A small-molecule ligand and the protein it binds are described below.
Small molecule (SMILES): CC(=O)N[C@H]1[C@H](O[C@H]2[C@H](O)[C@@H](NC(C)=O)CO[C@@H]2CO)O[C@H](CO)[C@@H](O[C@@H]2O[C@H](CO[C@H]3O[C@H](CO)[C@@H](O)[C@H](O)[C@@H]3O)[C@@H](O)[C@H](O[C@H]3O[C@H](CO)[C@@H](O)[C@H](O)[C@@H]3O)[C@@H]2O)[C@@H]1O

Binding-site contacts:
Ligand atom C1 contacts residue ASN157 of chain 1.B at 1.4 Å.
Ligand atom O6 contacts residue THR159 of chain 1.B at 4.2 Å.
Ligand atom O3 contacts residue VAL195 of chain 1.B at 4.2 Å.
Ligand atom C5 contacts residue THR159 of chain 1.B at 3.5 Å.
Ligand atom C1 contacts residue THR159 of chain 1.B at 3.2 Å.
Ligand atom C8 contacts residue ILE189 of chain 1.B at 4.2 Å (hydrophobic).
Ligand atom C3 contacts residue THR159 of chain 1.B at 4.4 Å.
Ligand atom O5 contacts residue ASP160 of chain 1.B at 4.2 Å.
Ligand atom O6 contacts residue ASP160 of chain 1.B at 3.5 Å (salt-bridge).
Ligand atom C8 contacts residue VAL195 of chain 1.B at 3.5 Å (hydrophobic).
Ligand atom O5 contacts residue ASN157 of chain 1.B at 2.4 Å (h-bond).
Ligand atom C4 contacts residue ASN157 of chain 1.B at 4.3 Å.
Ligand atom O7 contacts residue ASN157 of chain 1.B at 3.2 Å (h-bond).
Ligand atom C8 contacts residue ILE197 of chain 1.B at 3.4 Å (hydrophobic).
Ligand atom O5 contacts residue THR159 of chain 1.B at 3.6 Å (h-bond).
Ligand atom O3 contacts residue THR192 of chain 1.B at 3.7 Å.
Ligand atom C3 contacts residue ASN157 of chain 1.B at 3.9 Å.
Ligand atom C2 contacts residue THR159 of chain 1.B at 4.3 Å.
Ligand atom C2 contacts residue ASN157 of chain 1.B at 2.6 Å.
Ligand atom C1 contacts residue ASP160 of chain 1.B at 4.4 Å.
Ligand atom C4 contacts residue THR159 of chain 1.B at 4.5 Å.
Ligand atom C8 contacts residue ASN157 of chain 1.B at 3.6 Å.
Ligand atom O6 contacts residue THR192 of chain 1.B at 4.1 Å.
Ligand atom N2 contacts residue ASN157 of chain 1.B at 2.9 Å (h-bond).
Ligand atom C5 contacts residue ASN157 of chain 1.B at 3.6 Å.
Ligand atom C7 contacts residue ASN157 of chain 1.B at 3.2 Å.
Ligand atom C6 contacts residue THR159 of chain 1.B at 4.4 Å.
Ligand atom C7 contacts residue VAL195 of chain 1.B at 4.0 Å (hydrophobic).
Ligand atom N2 contacts residue VAL195 of chain 1.B at 3.8 Å.
Ligand atom O7 contacts residue SER194 of chain 1.B at 4.0 Å.

Sequence of chain 1.B:
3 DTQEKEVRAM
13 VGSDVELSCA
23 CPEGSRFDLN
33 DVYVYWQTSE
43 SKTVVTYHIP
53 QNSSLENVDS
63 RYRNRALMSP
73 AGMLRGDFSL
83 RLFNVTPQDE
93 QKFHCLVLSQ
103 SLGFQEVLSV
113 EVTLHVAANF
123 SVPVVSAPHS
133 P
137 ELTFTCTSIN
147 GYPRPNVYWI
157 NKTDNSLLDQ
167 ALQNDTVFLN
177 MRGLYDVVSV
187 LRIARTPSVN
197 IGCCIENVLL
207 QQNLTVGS